Binding-site contacts:
Ligand atom C3 contacts residue ASN307 of chain 3.C at 3.6 Å.
Ligand atom C8 contacts residue ALA304 of chain 3.C at 3.7 Å (hydrophobic).
Ligand atom C1 contacts residue ASN307 of chain 3.C at 1.4 Å.
Ligand atom C2 contacts residue ASN307 of chain 3.C at 2.2 Å.
Ligand atom C4 contacts residue ASN307 of chain 3.C at 4.2 Å.
Ligand atom C7 contacts residue ASN307 of chain 3.C at 3.9 Å.
Ligand atom O5 contacts residue GLU308 of chain 3.C at 4.2 Å.
Ligand atom O5 contacts residue ASN307 of chain 3.C at 2.5 Å (h-bond).
Ligand atom N2 contacts residue ASN307 of chain 3.C at 2.6 Å (h-bond).
Ligand atom C7 contacts residue ALA304 of chain 3.C at 4.3 Å (hydrophobic).
Ligand atom C8 contacts residue LYS303 of chain 3.C at 3.5 Å.
Ligand atom N2 contacts residue ALA304 of chain 3.C at 4.3 Å.
Ligand atom C8 contacts residue ASN378 of chain 3.C at 4.1 Å.
Ligand atom C5 contacts residue ASN307 of chain 3.C at 3.7 Å.

This small molecule binds to this protein.
Small molecule (SMILES): CC(=O)N[C@H]1[C@H](O[C@H]2[C@H](O)[C@@H](NC(C)=O)CO[C@@H]2CO)O[C@H](CO)[C@@H](O[C@@H]2O[C@H](CO)[C@@H](O)[C@H](O)[C@@H]2O)[C@@H]1O

Sequence of chain 3.C:
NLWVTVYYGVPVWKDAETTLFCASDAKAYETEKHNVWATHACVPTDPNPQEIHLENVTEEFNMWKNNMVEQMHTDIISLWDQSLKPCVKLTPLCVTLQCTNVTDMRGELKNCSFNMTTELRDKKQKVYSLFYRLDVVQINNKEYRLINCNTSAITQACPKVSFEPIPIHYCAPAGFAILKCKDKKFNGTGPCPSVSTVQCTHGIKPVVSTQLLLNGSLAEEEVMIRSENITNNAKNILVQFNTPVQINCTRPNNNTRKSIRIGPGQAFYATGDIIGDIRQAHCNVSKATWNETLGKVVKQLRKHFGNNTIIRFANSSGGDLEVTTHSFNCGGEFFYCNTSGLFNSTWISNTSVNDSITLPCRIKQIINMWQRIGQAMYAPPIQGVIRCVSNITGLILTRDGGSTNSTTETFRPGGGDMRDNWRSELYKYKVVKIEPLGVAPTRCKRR